Sequence of chain 1.A:
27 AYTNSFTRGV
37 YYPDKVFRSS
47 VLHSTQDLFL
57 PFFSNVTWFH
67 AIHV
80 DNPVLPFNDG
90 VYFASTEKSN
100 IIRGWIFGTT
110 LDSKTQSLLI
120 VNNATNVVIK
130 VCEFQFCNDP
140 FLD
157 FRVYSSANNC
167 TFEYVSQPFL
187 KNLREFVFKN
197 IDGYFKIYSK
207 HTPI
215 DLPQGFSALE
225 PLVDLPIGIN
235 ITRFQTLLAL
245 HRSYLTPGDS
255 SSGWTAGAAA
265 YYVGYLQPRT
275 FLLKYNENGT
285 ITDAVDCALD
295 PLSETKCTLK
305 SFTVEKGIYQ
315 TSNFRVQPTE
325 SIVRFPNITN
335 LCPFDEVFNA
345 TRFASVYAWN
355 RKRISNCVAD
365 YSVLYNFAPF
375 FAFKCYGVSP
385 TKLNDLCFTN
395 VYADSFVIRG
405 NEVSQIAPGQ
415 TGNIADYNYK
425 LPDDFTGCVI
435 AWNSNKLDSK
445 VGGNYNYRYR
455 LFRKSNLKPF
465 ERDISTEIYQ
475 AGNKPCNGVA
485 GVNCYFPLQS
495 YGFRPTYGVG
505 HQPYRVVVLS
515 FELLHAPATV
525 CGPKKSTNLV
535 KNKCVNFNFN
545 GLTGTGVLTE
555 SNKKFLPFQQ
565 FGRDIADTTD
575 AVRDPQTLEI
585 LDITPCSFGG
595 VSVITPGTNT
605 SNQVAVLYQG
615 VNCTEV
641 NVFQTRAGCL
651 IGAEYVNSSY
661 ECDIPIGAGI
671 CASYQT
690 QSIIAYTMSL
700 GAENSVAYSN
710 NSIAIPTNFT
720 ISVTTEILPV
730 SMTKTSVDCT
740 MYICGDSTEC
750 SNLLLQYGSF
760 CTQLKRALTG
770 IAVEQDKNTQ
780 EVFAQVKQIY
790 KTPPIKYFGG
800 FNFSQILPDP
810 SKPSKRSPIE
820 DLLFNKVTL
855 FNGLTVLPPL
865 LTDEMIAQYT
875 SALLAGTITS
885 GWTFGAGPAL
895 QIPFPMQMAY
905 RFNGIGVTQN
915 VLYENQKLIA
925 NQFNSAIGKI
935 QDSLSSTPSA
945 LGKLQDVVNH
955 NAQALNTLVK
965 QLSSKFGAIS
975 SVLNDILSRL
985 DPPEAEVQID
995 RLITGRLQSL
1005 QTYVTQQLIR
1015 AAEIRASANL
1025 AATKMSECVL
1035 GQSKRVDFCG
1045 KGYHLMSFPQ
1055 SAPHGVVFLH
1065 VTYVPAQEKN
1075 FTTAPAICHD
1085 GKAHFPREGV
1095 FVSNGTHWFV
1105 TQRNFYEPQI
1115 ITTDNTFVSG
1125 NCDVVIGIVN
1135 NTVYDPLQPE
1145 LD

A small-molecule ligand and the protein it binds are described below.
Small molecule (SMILES): CC(=O)N[C@@H]1[C@@H](O)[C@H](O)[C@@H](CO)O[C@H]1O

Binding-site contacts:
Ligand atom O7 contacts residue ASN709 of chain 1.A at 3.1 Å.
Ligand atom O3 contacts residue TYR796 of chain 1.C at 3.6 Å.
Ligand atom C7 contacts residue ASN709 of chain 1.A at 4.0 Å.
Ligand atom C1 contacts residue TYR796 of chain 1.C at 4.4 Å (hydrophobic).
Ligand atom O5 contacts residue NAG1 of chain 1.U at 3.0 Å (h-bond).
Ligand atom C6 contacts residue NAG1 of chain 1.U at 3.6 Å.
Ligand atom O6 contacts residue NAG1 of chain 1.U at 2.5 Å (h-bond).
Ligand atom O5 contacts residue ASN709 of chain 1.A at 3.8 Å.
Ligand atom N2 contacts residue TYR796 of chain 1.C at 3.8 Å.
Ligand atom C2 contacts residue ASN709 of chain 1.A at 4.3 Å.
Ligand atom C2 contacts residue NAG1 of chain 1.U at 4.4 Å.
Ligand atom C1 contacts residue NAG1 of chain 1.U at 3.2 Å.
Ligand atom O5 contacts residue TYR796 of chain 1.C at 4.4 Å.
Ligand atom C7 contacts residue TYR796 of chain 1.C at 3.9 Å (hydrophobic).
Ligand atom C3 contacts residue TYR796 of chain 1.C at 4.1 Å (hydrophobic).
Ligand atom C4 contacts residue TYR796 of chain 1.C at 4.2 Å (hydrophobic).
Ligand atom C2 contacts residue TYR796 of chain 1.C at 3.5 Å (hydrophobic).
Ligand atom C1 contacts residue ASN709 of chain 1.A at 3.3 Å.
Ligand atom C5 contacts residue NAG1 of chain 1.U at 3.4 Å.
Ligand atom O6 contacts residue ILE794 of chain 1.C at 4.1 Å.
Ligand atom N2 contacts residue NAG1 of chain 1.U at 4.5 Å.
Ligand atom C7 contacts residue NAG1 of chain 1.U at 4.5 Å.
Ligand atom O7 contacts residue TYR796 of chain 1.C at 3.7 Å.

Sequence of chain 1.C:
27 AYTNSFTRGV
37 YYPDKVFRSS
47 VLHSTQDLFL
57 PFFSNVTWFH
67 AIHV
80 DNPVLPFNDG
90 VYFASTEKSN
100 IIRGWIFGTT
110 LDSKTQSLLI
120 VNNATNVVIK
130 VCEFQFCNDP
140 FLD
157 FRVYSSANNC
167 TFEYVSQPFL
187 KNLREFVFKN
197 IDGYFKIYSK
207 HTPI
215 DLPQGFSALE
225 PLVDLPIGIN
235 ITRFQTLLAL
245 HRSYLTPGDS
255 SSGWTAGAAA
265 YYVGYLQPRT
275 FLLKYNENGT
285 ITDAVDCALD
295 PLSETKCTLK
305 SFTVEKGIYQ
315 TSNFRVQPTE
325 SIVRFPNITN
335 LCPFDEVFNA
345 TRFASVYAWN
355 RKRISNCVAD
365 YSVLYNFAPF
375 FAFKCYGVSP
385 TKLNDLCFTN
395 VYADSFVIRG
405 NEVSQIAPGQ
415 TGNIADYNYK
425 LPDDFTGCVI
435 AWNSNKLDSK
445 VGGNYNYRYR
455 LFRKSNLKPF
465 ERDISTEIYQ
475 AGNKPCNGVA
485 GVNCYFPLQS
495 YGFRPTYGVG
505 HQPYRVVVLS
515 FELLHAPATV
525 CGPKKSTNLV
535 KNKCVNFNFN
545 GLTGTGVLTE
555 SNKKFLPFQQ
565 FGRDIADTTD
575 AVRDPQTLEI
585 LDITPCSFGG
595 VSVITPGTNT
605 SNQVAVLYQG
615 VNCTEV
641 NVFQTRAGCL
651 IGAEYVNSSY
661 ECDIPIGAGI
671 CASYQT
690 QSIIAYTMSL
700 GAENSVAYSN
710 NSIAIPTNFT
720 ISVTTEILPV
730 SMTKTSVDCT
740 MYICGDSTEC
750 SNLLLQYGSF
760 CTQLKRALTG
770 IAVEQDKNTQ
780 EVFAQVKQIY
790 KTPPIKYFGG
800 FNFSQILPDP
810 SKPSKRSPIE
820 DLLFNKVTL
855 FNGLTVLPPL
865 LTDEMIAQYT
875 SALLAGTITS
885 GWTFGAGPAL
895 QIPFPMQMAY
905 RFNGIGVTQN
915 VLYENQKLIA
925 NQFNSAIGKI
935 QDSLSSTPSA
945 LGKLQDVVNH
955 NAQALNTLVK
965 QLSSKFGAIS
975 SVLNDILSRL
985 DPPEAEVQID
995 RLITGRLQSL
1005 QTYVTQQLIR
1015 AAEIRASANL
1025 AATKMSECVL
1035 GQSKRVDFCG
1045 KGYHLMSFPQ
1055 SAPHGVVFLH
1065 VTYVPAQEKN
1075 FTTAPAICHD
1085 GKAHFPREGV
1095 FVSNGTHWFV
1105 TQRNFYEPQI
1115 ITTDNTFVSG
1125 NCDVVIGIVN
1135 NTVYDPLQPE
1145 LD